Sequence of chain 1.A:
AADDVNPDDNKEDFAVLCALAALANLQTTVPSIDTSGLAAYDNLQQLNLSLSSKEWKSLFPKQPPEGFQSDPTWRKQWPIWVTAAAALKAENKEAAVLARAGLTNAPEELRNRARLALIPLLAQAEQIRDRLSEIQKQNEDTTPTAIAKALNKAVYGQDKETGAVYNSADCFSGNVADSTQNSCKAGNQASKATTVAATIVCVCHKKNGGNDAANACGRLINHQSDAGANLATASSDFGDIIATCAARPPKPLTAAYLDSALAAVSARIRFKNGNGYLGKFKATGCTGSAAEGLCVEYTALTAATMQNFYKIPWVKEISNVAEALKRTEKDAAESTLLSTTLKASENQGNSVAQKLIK

The small molecule below binds the protein below.
Small molecule (SMILES): CC(=O)N[C@H]1[C@H](O[C@H]2[C@H](O)[C@@H](NC(C)=O)CO[C@@H]2CO)O[C@H](CO)[C@@H](O[C@@H]2O[C@H](CO[C@H]3O[C@H](CO)[C@@H](O)[C@H](O)[C@@H]3O)[C@@H](O)[C@H](O[C@H]3O[C@H](CO)[C@@H](O)[C@H](O)[C@@H]3O[C@H]3O[C@H](CO)[C@@H](O)[C@H](O)[C@@H]3O)[C@@H]2O)[C@@H]1O

Sequence of chain 2.A:
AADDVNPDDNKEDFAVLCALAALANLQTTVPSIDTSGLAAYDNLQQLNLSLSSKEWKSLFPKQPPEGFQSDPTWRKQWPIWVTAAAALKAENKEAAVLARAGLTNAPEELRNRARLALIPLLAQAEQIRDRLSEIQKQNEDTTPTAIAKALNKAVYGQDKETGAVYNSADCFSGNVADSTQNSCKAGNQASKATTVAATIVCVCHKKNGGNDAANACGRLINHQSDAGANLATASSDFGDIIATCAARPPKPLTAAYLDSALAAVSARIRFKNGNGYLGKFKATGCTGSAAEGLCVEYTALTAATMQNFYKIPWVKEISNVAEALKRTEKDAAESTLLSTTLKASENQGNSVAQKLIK

Binding-site contacts:
Ligand atom O4 contacts residue THR101 of chain 1.A at 3.5 Å (h-bond).
Ligand atom O7 contacts residue LYS386 of chain 2.A at 3.2 Å (salt-bridge).
Ligand atom C6 contacts residue PHE96 of chain 1.A at 3.5 Å (hydrophobic).
Ligand atom O7 contacts residue TRP109 of chain 1.A at 2.8 Å (h-bond).
Ligand atom C5 contacts residue ASN67 of chain 1.A at 3.6 Å.
Ligand atom N2 contacts residue ASN67 of chain 1.A at 2.9 Å (h-bond).
Ligand atom C6 contacts residue TRP75 of chain 1.A at 3.7 Å (hydrophobic).
Ligand atom C2 contacts residue ASN67 of chain 1.A at 2.4 Å.
Ligand atom O6 contacts residue THR101 of chain 1.A at 3.2 Å.
Ligand atom O4 contacts residue ASP99 of chain 1.A at 2.9 Å (salt-bridge).
Ligand atom O6 contacts residue TRP102 of chain 1.A at 3.3 Å (h-bond).
Ligand atom C1 contacts residue TRP75 of chain 1.A at 3.6 Å (hydrophobic).
Ligand atom C5 contacts residue ASP99 of chain 1.A at 3.7 Å.
Ligand atom C2 contacts residue ASP99 of chain 1.A at 3.7 Å.
Ligand atom O2 contacts residue TRP102 of chain 1.A at 2.9 Å (h-bond).
Ligand atom O4 contacts residue TRP102 of chain 1.A at 3.1 Å (h-bond).
Ligand atom C3 contacts residue ASN67 of chain 1.A at 3.7 Å.
Ligand atom C1 contacts residue ASN67 of chain 1.A at 1.4 Å.
Ligand atom C6 contacts residue SER71 of chain 1.A at 3.4 Å.
Ligand atom O4 contacts residue TRP75 of chain 1.A at 3.6 Å.
Ligand atom O6 contacts residue SER71 of chain 1.A at 2.6 Å (h-bond).
Ligand atom O3 contacts residue ASP99 of chain 1.A at 3.1 Å (salt-bridge).
Ligand atom C6 contacts residue THR101 of chain 1.A at 3.1 Å.
Ligand atom O7 contacts residue GLN64 of chain 1.A at 3.1 Å (h-bond).
Ligand atom C8 contacts residue LEU150 of chain 1.A at 3.8 Å (hydrophobic).
Ligand atom C6 contacts residue THR101 of chain 1.A at 3.7 Å.
Ligand atom C3 contacts residue ASP99 of chain 1.A at 3.4 Å.
Ligand atom O5 contacts residue ASN67 of chain 1.A at 2.3 Å (h-bond).
Ligand atom C4 contacts residue ASP99 of chain 1.A at 3.8 Å.
Ligand atom O2 contacts residue ASP99 of chain 1.A at 2.6 Å (salt-bridge).
Ligand atom O7 contacts residue GLN105 of chain 1.A at 3.4 Å (h-bond).
Ligand atom C8 contacts residue GLN64 of chain 1.A at 3.7 Å.
Ligand atom O5 contacts residue SER71 of chain 1.A at 3.5 Å (h-bond).
Ligand atom O6 contacts residue ARG143 of chain 1.A at 3.2 Å (salt-bridge).
Ligand atom O6 contacts residue THR101 of chain 1.A at 3.7 Å.
Ligand atom O4 contacts residue PRO100 of chain 1.A at 3.4 Å.
Ligand atom O3 contacts residue TRP109 of chain 1.A at 3.5 Å.
Ligand atom C8 contacts residue GLN105 of chain 1.A at 3.8 Å.
Ligand atom O5 contacts residue PHE96 of chain 1.A at 3.5 Å.
Ligand atom C7 contacts residue GLN64 of chain 1.A at 3.6 Å.